A protein and the small-molecule ligand that binds it are described below.
Small molecule (SMILES): CC(=O)N[C@@H]1[C@@H](O)[C@H](O)[C@@H](CO)O[C@H]1O

Sequence of chain 1.C:
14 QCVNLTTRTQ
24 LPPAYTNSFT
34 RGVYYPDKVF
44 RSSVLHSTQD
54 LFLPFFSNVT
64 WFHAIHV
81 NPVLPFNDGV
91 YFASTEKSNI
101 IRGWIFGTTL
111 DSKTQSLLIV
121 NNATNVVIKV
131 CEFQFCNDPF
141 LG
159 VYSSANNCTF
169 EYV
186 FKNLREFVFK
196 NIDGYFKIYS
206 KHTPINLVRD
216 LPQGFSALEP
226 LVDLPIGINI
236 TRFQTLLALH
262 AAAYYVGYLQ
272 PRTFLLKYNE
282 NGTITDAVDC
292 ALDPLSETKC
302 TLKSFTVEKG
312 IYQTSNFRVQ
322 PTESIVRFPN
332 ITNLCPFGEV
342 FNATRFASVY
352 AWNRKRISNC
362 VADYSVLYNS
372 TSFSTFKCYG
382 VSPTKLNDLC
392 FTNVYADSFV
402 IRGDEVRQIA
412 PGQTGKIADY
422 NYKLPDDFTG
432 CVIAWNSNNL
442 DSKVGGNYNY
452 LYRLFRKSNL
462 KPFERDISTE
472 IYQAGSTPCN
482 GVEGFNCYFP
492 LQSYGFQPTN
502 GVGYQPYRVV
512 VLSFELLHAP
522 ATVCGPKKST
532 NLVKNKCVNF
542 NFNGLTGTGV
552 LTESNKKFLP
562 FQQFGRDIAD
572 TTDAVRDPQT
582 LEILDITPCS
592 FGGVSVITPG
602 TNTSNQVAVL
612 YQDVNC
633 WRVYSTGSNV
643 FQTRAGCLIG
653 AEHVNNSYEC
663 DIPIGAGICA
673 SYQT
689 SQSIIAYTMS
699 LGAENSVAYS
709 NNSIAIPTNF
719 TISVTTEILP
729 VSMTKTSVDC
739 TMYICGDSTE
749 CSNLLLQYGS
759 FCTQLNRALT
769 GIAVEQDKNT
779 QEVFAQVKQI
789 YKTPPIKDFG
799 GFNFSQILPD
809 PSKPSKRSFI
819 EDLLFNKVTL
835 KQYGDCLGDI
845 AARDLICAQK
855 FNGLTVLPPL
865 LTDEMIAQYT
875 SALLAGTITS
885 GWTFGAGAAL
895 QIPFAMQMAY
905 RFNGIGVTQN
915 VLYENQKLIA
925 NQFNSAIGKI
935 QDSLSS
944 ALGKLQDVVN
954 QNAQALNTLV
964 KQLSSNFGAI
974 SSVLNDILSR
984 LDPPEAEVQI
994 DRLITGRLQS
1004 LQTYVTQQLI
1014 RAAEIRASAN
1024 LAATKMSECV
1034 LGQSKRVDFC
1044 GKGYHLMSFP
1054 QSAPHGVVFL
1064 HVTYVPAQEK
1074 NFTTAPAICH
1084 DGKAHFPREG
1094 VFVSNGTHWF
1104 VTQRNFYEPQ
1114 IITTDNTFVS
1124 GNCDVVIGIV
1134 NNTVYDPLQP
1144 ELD

Sequence of chain 1.B:
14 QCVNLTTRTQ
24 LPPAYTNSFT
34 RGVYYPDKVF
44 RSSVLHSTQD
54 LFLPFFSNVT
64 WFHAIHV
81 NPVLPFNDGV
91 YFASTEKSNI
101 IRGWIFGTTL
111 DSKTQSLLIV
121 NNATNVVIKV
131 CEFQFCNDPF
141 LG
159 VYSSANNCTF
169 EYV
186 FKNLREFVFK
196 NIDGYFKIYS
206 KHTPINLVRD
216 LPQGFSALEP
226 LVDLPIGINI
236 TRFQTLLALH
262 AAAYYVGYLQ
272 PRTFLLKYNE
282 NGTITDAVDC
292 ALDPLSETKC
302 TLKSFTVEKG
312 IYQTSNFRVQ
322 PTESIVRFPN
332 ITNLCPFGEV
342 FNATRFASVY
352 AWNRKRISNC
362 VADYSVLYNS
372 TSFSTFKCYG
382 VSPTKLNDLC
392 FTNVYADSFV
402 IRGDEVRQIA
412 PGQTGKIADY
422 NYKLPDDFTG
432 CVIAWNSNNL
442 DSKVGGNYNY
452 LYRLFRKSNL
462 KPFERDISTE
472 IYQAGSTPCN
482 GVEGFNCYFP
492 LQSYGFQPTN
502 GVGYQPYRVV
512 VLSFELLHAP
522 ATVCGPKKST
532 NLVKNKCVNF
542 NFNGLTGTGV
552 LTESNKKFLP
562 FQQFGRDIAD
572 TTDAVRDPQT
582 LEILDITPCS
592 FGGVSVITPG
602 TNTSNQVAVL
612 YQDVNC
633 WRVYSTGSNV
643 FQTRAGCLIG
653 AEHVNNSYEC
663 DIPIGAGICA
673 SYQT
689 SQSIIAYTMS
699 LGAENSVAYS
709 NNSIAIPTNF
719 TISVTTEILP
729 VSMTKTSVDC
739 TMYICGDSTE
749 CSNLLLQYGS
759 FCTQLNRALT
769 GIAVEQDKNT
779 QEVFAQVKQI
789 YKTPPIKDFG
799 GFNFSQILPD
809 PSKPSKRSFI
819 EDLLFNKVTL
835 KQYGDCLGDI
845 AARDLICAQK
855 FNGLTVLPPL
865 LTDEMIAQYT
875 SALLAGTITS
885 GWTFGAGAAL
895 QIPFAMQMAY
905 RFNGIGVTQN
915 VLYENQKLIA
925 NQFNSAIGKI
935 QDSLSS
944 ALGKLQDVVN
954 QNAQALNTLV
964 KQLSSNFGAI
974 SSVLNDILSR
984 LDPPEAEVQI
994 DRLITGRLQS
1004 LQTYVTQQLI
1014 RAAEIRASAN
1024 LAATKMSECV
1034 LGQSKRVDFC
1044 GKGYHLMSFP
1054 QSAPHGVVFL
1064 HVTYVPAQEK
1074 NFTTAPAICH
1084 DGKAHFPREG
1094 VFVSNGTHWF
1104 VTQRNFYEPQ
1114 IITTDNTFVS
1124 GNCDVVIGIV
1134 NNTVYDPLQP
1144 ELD

Binding-site contacts:
Ligand atom O5 contacts residue ASN370 of chain 1.C at 2.4 Å (h-bond).
Ligand atom C3 contacts residue GLN493 of chain 1.B at 3.6 Å.
Ligand atom C7 contacts residue SER371 of chain 1.C at 4.4 Å.
Ligand atom O6 contacts residue PHE456 of chain 1.B at 3.6 Å.
Ligand atom C7 contacts residue ASN370 of chain 1.C at 3.1 Å.
Ligand atom N2 contacts residue GLN493 of chain 1.B at 4.3 Å.
Ligand atom C2 contacts residue ASN370 of chain 1.C at 2.5 Å.
Ligand atom C5 contacts residue ASN370 of chain 1.C at 3.6 Å.
Ligand atom C4 contacts residue GLN493 of chain 1.B at 3.8 Å.
Ligand atom O6 contacts residue GLN493 of chain 1.B at 3.8 Å.
Ligand atom C8 contacts residue ASN370 of chain 1.C at 3.7 Å.
Ligand atom C4 contacts residue ASN370 of chain 1.C at 4.2 Å.
Ligand atom O5 contacts residue LEU455 of chain 1.B at 3.4 Å.
Ligand atom C6 contacts residue PHE456 of chain 1.B at 4.0 Å (hydrophobic).
Ligand atom C1 contacts residue ASN370 of chain 1.C at 1.4 Å.
Ligand atom O6 contacts residue LEU455 of chain 1.B at 4.0 Å.
Ligand atom C1 contacts residue LEU455 of chain 1.B at 3.9 Å (hydrophobic).
Ligand atom O7 contacts residue GLN493 of chain 1.B at 3.3 Å (h-bond).
Ligand atom O7 contacts residue TYR453 of chain 1.B at 3.7 Å.
Ligand atom C2 contacts residue GLN493 of chain 1.B at 3.7 Å.
Ligand atom O5 contacts residue GLN493 of chain 1.B at 4.0 Å.
Ligand atom O4 contacts residue GLN493 of chain 1.B at 4.4 Å.
Ligand atom N2 contacts residue SER371 of chain 1.C at 4.5 Å.
Ligand atom C8 contacts residue SER371 of chain 1.C at 4.1 Å.
Ligand atom O7 contacts residue ASN370 of chain 1.C at 3.2 Å (h-bond).
Ligand atom O3 contacts residue GLN493 of chain 1.B at 3.0 Å (h-bond).
Ligand atom C5 contacts residue GLN493 of chain 1.B at 4.5 Å.
Ligand atom O5 contacts residue PHE456 of chain 1.B at 4.3 Å.
Ligand atom N2 contacts residue ASN370 of chain 1.C at 2.9 Å (h-bond).
Ligand atom C3 contacts residue ASN370 of chain 1.C at 3.8 Å.
Ligand atom C1 contacts residue GLN493 of chain 1.B at 4.3 Å.
Ligand atom C7 contacts residue GLN493 of chain 1.B at 4.0 Å.